Binding-site contacts:
Ligand atom O2 contacts residue NAG2 of chain 1.O at 2.6 Å (h-bond).
Ligand atom N2 contacts residue THR300 of chain 1.D at 3.0 Å (h-bond).
Ligand atom C6 contacts residue VAL354 of chain 1.D at 3.3 Å (hydrophobic).
Ligand atom O4 contacts residue NAG2 of chain 1.O at 3.6 Å.
Ligand atom C6 contacts residue GLU353 of chain 1.D at 3.6 Å.
Ligand atom O6 contacts residue NAG2 of chain 1.O at 4.1 Å.
Ligand atom C1 contacts residue TRP359 of chain 1.D at 3.8 Å (hydrophobic).
Ligand atom O6 contacts residue TRP359 of chain 1.D at 4.0 Å.
Ligand atom C7 contacts residue THR300 of chain 1.D at 3.8 Å.
Ligand atom O5 contacts residue TRP359 of chain 1.D at 3.0 Å (h-bond).
Ligand atom C3 contacts residue THR300 of chain 1.D at 3.9 Å.
Ligand atom O3 contacts residue THR300 of chain 1.D at 4.2 Å.
Ligand atom C5 contacts residue TRP359 of chain 1.D at 4.1 Å (hydrophobic).
Ligand atom C8 contacts residue THR300 of chain 1.D at 3.6 Å.
Ligand atom C1 contacts residue NAG2 of chain 1.O at 4.0 Å.
Ligand atom C2 contacts residue NAG2 of chain 1.O at 3.4 Å.
Ligand atom O5 contacts residue ASN433 of chain 1.D at 2.3 Å (h-bond).
Ligand atom C4 contacts residue ASN433 of chain 1.D at 4.2 Å.
Ligand atom C1 contacts residue GLU353 of chain 1.D at 3.9 Å.
Ligand atom C3 contacts residue ASN433 of chain 1.D at 3.8 Å.
Ligand atom C5 contacts residue GLU353 of chain 1.D at 3.9 Å.
Ligand atom C2 contacts residue THR300 of chain 1.D at 3.9 Å.
Ligand atom C5 contacts residue NAG2 of chain 1.O at 3.6 Å.
Ligand atom O6 contacts residue VAL354 of chain 1.D at 2.5 Å (h-bond).
Ligand atom O3 contacts residue NAG2 of chain 1.O at 3.9 Å.
Ligand atom O3 contacts residue NAG2 of chain 1.O at 3.7 Å.
Ligand atom C6 contacts residue TRP359 of chain 1.D at 3.9 Å (hydrophobic).
Ligand atom C7 contacts residue ASN433 of chain 1.D at 3.8 Å.
Ligand atom O6 contacts residue SER351 of chain 1.D at 4.0 Å.
Ligand atom C5 contacts residue ASN433 of chain 1.D at 3.6 Å.
Ligand atom N2 contacts residue ASN433 of chain 1.D at 2.9 Å (h-bond).
Ligand atom O6 contacts residue GLU353 of chain 1.D at 2.8 Å (salt-bridge).
Ligand atom C8 contacts residue THR301 of chain 1.D at 3.7 Å.
Ligand atom C6 contacts residue NAG2 of chain 1.O at 3.2 Å.
Ligand atom O4 contacts residue GLU353 of chain 1.D at 3.4 Å.
Ligand atom C6 contacts residue SER351 of chain 1.D at 3.6 Å.
Ligand atom C2 contacts residue GLU353 of chain 1.D at 3.1 Å.
Ligand atom C1 contacts residue ASN433 of chain 1.D at 1.4 Å.
Ligand atom O2 contacts residue GLU353 of chain 1.D at 2.6 Å (salt-bridge).
Ligand atom C2 contacts residue ASN433 of chain 1.D at 2.5 Å.

This protein binds this small molecule.
Small molecule (SMILES): CC(=O)N[C@H]1[C@H](O[C@H]2[C@H](O)[C@@H](NC(C)=O)CO[C@@H]2CO)O[C@H](CO)[C@@H](O[C@@H]2O[C@H](CO[C@H]3O[C@H](CO)[C@@H](O)[C@H](O[C@H]4O[C@H](CO)[C@@H](O)[C@H](O)[C@@H]4O)[C@@H]3O)[C@@H](O)[C@H](O[C@H]3O[C@H](CO)[C@@H](O)[C@H](O)[C@@H]3O)[C@@H]2O)[C@@H]1O

Sequence of chain 1.D:
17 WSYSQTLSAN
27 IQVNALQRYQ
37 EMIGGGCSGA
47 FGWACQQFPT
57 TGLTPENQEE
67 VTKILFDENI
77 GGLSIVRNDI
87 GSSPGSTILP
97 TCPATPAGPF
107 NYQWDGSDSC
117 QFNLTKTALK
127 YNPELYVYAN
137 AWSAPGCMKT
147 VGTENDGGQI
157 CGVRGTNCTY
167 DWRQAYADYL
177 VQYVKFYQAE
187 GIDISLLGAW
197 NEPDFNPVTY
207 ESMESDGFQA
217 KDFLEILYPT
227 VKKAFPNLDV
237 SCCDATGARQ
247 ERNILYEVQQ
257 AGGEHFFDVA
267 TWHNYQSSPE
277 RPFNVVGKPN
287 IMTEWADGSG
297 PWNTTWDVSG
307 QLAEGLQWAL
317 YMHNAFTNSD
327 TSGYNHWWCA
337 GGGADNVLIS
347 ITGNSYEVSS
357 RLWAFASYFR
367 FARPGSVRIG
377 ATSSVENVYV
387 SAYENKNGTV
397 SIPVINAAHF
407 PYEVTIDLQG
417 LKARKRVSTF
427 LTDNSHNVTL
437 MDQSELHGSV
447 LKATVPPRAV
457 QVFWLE